Sequence of chain 1.P:
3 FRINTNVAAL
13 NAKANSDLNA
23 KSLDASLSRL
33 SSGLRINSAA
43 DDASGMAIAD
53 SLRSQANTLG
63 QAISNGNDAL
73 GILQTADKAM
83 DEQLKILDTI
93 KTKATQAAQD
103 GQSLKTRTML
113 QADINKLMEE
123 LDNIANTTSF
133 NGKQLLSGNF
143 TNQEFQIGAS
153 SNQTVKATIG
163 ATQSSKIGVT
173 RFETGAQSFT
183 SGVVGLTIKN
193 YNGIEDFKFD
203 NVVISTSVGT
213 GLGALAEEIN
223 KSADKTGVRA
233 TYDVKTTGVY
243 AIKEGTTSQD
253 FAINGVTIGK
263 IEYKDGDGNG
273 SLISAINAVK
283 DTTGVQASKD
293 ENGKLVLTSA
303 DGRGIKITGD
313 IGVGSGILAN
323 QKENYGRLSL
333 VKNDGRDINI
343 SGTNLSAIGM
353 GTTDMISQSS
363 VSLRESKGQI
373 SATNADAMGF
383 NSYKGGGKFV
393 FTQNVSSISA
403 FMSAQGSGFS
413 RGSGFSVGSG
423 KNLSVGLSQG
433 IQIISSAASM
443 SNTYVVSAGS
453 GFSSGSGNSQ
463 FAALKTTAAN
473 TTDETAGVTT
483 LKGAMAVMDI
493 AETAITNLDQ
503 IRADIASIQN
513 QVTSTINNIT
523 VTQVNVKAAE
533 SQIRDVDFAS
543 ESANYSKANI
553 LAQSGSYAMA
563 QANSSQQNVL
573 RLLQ

Binding-site contacts:
Ligand atom O4 contacts residue SER398 of chain 1.P at 4.4 Å.
Ligand atom C2 contacts residue SER398 of chain 1.P at 1.5 Å.
Ligand atom O1A contacts residue SER398 of chain 1.P at 3.5 Å (h-bond).
Ligand atom O8 contacts residue SER398 of chain 1.P at 3.6 Å.
Ligand atom C3 contacts residue SER398 of chain 1.P at 2.2 Å.
Ligand atom O6 contacts residue SER398 of chain 1.P at 2.4 Å (h-bond).
Ligand atom C6 contacts residue SER398 of chain 1.P at 3.4 Å.
Ligand atom C4 contacts residue SER398 of chain 1.P at 3.6 Å.
Ligand atom O1B contacts residue SER398 of chain 1.P at 3.3 Å (h-bond).
Ligand atom C5 contacts residue SER398 of chain 1.P at 4.0 Å.
Ligand atom C1 contacts residue SER398 of chain 1.P at 2.6 Å.

A small-molecule ligand and the protein it binds are described below.
Small molecule (SMILES): C[C@H](O)[C@H](N)[C@@H]1O[C@](O)(C(=O)O)C[C@H](O)[C@@H]1N